Binding-site contacts:
Ligand atom O1P contacts residue SER241 of chain 2.B at 3.6 Å (h-bond).
Ligand atom N7 contacts residue MET267 of chain 2.B at 2.9 Å (h-bond).
Ligand atom N7 contacts residue ILE183 of chain 2.B at 3.7 Å.
Ligand atom O5' contacts residue GLY181 of chain 2.B at 3.5 Å.
Ligand atom O2' contacts residue ASP217 of chain 2.B at 2.4 Å (salt-bridge).
Ligand atom N1 contacts residue MOA1 of chain 2.G at 3.0 Å (h-bond).
Ligand atom O2P contacts residue TYR264 of chain 2.B at 2.6 Å (h-bond).
Ligand atom C5' contacts residue TYR264 of chain 2.B at 3.7 Å (hydrophobic).
Ligand atom O3P contacts residue SER182 of chain 2.B at 2.9 Å (h-bond).
Ligand atom O3' contacts residue MET238 of chain 2.B at 3.6 Å (h-bond).
Ligand atom N1 contacts residue GLU294 of chain 2.B at 2.8 Å (salt-bridge).
Ligand atom N1 contacts residue CYS184 of chain 2.B at 3.6 Å.
Ligand atom O1P contacts residue GLY240 of chain 2.B at 2.9 Å (h-bond).
Ligand atom P contacts residue SER182 of chain 2.B at 3.7 Å.
Ligand atom O2' contacts residue MOA1 of chain 2.G at 3.4 Å.
Ligand atom O3P contacts residue GLY219 of chain 2.B at 2.9 Å (h-bond).
Ligand atom C2 contacts residue MOA1 of chain 2.G at 2.9 Å.
Ligand atom C2' contacts residue ASP217 of chain 2.B at 3.6 Å.
Ligand atom N7 contacts residue GLY266 of chain 2.B at 3.4 Å.
Ligand atom O3' contacts residue ASP217 of chain 2.B at 2.3 Å (salt-bridge).
Ligand atom O6 contacts residue GLY268 of chain 2.B at 2.8 Å (h-bond).
Ligand atom O2P contacts residue SER241 of chain 2.B at 2.9 Å (h-bond).
Ligand atom C3' contacts residue ASP217 of chain 2.B at 3.3 Å.
Ligand atom C2 contacts residue GLU294 of chain 2.B at 3.5 Å.
Ligand atom N3 contacts residue MOA1 of chain 2.G at 3.2 Å.
Ligand atom O6 contacts residue GLY295 of chain 2.B at 3.3 Å.
Ligand atom O1P contacts residue VAL239 of chain 2.B at 3.7 Å.
Ligand atom C4' contacts residue ASP217 of chain 2.B at 3.5 Å.
Ligand atom C4 contacts residue MOA1 of chain 2.G at 3.6 Å.
Ligand atom C5 contacts residue ILE183 of chain 2.B at 3.5 Å (hydrophobic).
Ligand atom C5 contacts residue MET267 of chain 2.B at 3.7 Å (hydrophobic).
Ligand atom O5' contacts residue GLY218 of chain 2.B at 3.7 Å.
Ligand atom C2 contacts residue CYS184 of chain 2.B at 2.9 Å (hydrophobic).
Ligand atom O3P contacts residue GLY181 of chain 2.B at 3.5 Å.
Ligand atom O6 contacts residue GLY266 of chain 2.B at 3.2 Å.
Ligand atom O2P contacts residue SER182 of chain 2.B at 2.6 Å (h-bond).
Ligand atom O3' contacts residue ALA52 of chain 2.B at 3.5 Å.
Ligand atom N3 contacts residue CYS184 of chain 2.B at 3.4 Å.
Ligand atom C4 contacts residue ILE183 of chain 2.B at 3.6 Å (hydrophobic).
Ligand atom O6 contacts residue MET267 of chain 2.B at 3.3 Å (h-bond).

Sequence of chain 2.B:
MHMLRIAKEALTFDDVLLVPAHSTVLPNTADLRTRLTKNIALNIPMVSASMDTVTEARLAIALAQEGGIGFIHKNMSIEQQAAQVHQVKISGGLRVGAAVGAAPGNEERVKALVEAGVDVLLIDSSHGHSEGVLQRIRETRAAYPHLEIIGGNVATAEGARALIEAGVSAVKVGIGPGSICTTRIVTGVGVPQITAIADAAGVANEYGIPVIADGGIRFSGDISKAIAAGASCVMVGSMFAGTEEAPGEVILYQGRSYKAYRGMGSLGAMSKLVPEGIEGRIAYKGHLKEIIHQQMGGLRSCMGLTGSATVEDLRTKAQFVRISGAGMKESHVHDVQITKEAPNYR

This protein binds this small molecule.
Small molecule (SMILES): O=c1[nH]cnc2c1ncn2[C@@H]1O[C@H](COP(=O)(O)O)[C@@H](O)[C@H]1O